The small molecule below binds the protein below.
Small molecule (SMILES): CNC(=O)c1ccc(F)cc1[C@@H](C)Oc1nc(-c2cccnc2OC)cnc1N

Sequence of chain 1.A:
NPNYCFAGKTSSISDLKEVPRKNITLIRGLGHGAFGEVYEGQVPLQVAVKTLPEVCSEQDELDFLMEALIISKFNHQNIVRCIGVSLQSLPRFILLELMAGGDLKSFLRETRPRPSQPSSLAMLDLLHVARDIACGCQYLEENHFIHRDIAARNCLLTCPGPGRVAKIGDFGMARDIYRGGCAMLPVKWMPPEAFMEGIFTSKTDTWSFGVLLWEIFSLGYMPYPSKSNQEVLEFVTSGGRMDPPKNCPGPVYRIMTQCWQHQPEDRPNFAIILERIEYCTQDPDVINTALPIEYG

Binding-site contacts:
Ligand atom N19 contacts residue GLY118 of chain 1.A at 3.6 Å.
Ligand atom C15 contacts residue GLY185 of chain 1.A at 3.6 Å.
Ligand atom O23 contacts residue MET115 of chain 1.A at 3.3 Å (h-bond).
Ligand atom C28 contacts residue LEU38 of chain 1.A at 3.9 Å (hydrophobic).
Ligand atom C14 contacts residue GLY185 of chain 1.A at 3.9 Å.
Ligand atom F16 contacts residue ASN170 of chain 1.A at 3.3 Å.
Ligand atom N3 contacts residue GLU113 of chain 1.A at 3.6 Å (salt-bridge).
Ligand atom O27 contacts residue VAL46 of chain 1.A at 3.3 Å.
Ligand atom C24 contacts residue ALA116 of chain 1.A at 4.0 Å (hydrophobic).
Ligand atom C4 contacts residue MET115 of chain 1.A at 3.2 Å (hydrophobic).
Ligand atom C18 contacts residue MET115 of chain 1.A at 3.9 Å (hydrophobic).
Ligand atom C20 contacts residue GLY118 of chain 1.A at 3.8 Å.
Ligand atom O23 contacts residue LEU38 of chain 1.A at 3.8 Å.
Ligand atom C2 contacts residue LEU172 of chain 1.A at 3.5 Å (hydrophobic).
Ligand atom N7 contacts residue LEU172 of chain 1.A at 3.7 Å.
Ligand atom N3 contacts residue LEU114 of chain 1.A at 3.9 Å.
Ligand atom C17 contacts residue GLY118 of chain 1.A at 3.9 Å.
Ligand atom C1 contacts residue ALA64 of chain 1.A at 3.9 Å (hydrophobic).
Ligand atom C2 contacts residue ALA64 of chain 1.A at 3.4 Å (hydrophobic).
Ligand atom C24 contacts residue MET115 of chain 1.A at 3.8 Å (hydrophobic).
Ligand atom N7 contacts residue GLU113 of chain 1.A at 2.9 Å (salt-bridge).
Ligand atom C1 contacts residue LEU172 of chain 1.A at 3.6 Å (hydrophobic).
Ligand atom N3 contacts residue LEU172 of chain 1.A at 3.9 Å.
Ligand atom C24 contacts residue LEU38 of chain 1.A at 3.7 Å (hydrophobic).
Ligand atom N3 contacts residue MET115 of chain 1.A at 2.9 Å (h-bond).
Ligand atom N7 contacts residue ALA64 of chain 1.A at 3.5 Å.
Ligand atom C2 contacts residue GLU113 of chain 1.A at 3.7 Å.
Ligand atom N6 contacts residue LEU172 of chain 1.A at 3.9 Å.
Ligand atom F16 contacts residue ASP186 of chain 1.A at 3.2 Å.
Ligand atom F16 contacts residue LEU172 of chain 1.A at 3.6 Å.
Ligand atom C15 contacts residue LEU172 of chain 1.A at 3.6 Å (hydrophobic).
Ligand atom N7 contacts residue LEU112 of chain 1.A at 3.6 Å.
Ligand atom C5 contacts residue LEU172 of chain 1.A at 4.0 Å (hydrophobic).
Ligand atom C29 contacts residue VAL46 of chain 1.A at 3.8 Å (hydrophobic).
Ligand atom N3 contacts residue ALA64 of chain 1.A at 3.8 Å.
Ligand atom C18 contacts residue GLY118 of chain 1.A at 3.6 Å.
Ligand atom C13 contacts residue ARG169 of chain 1.A at 3.3 Å.
Ligand atom F16 contacts residue GLY185 of chain 1.A at 3.0 Å.
Ligand atom C14 contacts residue LEU172 of chain 1.A at 3.7 Å (hydrophobic).
Ligand atom O8 contacts residue LEU172 of chain 1.A at 4.0 Å.